Sequence of chain 12.A:
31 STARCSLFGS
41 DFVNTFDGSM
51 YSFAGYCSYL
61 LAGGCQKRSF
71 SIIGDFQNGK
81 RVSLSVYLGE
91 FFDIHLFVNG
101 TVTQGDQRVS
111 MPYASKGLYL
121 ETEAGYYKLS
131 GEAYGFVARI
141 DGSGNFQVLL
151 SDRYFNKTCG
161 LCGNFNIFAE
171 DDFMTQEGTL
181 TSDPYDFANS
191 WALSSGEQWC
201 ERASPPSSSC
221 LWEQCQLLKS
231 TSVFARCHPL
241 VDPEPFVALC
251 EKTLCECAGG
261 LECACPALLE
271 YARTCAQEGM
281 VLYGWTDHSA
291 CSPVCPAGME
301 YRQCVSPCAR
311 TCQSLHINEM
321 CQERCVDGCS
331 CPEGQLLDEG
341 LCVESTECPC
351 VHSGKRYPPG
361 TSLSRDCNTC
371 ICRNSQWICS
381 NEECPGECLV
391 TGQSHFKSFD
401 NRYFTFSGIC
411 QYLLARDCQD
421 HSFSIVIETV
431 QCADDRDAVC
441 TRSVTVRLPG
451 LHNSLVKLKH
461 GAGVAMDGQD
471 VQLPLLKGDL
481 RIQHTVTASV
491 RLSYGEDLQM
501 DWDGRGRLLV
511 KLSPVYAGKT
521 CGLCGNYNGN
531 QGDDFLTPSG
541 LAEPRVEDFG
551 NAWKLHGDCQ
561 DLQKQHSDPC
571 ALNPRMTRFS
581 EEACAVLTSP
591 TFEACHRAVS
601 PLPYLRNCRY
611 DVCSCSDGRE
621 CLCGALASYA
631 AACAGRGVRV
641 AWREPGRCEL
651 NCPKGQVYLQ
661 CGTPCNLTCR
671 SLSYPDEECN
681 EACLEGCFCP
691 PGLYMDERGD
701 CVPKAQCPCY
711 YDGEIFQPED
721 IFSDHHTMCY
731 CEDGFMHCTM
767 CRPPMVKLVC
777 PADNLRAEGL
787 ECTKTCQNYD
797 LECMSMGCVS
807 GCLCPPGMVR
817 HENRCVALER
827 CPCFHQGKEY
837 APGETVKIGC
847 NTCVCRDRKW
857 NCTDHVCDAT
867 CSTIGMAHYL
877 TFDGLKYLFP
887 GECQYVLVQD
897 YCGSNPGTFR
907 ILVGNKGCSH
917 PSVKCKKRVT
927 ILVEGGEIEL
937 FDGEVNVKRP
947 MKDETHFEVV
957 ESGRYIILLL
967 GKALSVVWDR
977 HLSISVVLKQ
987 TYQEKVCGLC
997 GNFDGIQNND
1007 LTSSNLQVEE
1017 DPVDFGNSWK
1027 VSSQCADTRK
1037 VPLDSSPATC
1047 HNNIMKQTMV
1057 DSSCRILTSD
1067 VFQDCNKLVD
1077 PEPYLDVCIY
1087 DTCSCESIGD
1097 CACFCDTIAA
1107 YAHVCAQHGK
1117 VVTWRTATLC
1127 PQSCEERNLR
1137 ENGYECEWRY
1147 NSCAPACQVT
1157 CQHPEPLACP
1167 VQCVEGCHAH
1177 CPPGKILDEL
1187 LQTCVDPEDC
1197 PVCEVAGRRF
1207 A

The protein below binds the small molecule below.
Small molecule (SMILES): CC(=O)N[C@@H]1[C@@H](O)[C@H](O)[C@@H](CO)O[C@H]1O

Binding-site contacts:
Ligand atom C4 contacts residue ASN857 of chain 12.A at 4.2 Å.
Ligand atom C3 contacts residue ASN857 of chain 12.A at 3.8 Å.
Ligand atom C1 contacts residue ASN857 of chain 12.A at 1.4 Å.
Ligand atom O7 contacts residue ASN857 of chain 12.A at 3.1 Å (h-bond).
Ligand atom C5 contacts residue ASN857 of chain 12.A at 3.7 Å.
Ligand atom C8 contacts residue ASN857 of chain 12.A at 4.0 Å.
Ligand atom C7 contacts residue ASN857 of chain 12.A at 3.2 Å.
Ligand atom O5 contacts residue ASN857 of chain 12.A at 2.4 Å (h-bond).
Ligand atom C2 contacts residue ASN857 of chain 12.A at 2.4 Å.
Ligand atom N2 contacts residue ASN857 of chain 12.A at 2.9 Å (h-bond).